Sequence of chain 1.B:
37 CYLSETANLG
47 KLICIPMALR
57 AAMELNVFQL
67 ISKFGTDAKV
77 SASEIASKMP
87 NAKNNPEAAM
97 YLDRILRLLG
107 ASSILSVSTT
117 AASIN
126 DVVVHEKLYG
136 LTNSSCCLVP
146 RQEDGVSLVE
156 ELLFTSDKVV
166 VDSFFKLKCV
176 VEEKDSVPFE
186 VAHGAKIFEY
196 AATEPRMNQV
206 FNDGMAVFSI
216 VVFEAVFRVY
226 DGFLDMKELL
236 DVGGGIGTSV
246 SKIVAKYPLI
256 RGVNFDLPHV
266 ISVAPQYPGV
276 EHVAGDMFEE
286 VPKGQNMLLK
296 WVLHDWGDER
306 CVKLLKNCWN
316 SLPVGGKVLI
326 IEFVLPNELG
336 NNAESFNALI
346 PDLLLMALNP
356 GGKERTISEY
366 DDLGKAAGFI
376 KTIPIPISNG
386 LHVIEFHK

Binding-site contacts:
Ligand atom C3 contacts residue PRO346 of chain 1.A at 3.8 Å (hydrophobic).
Ligand atom C7 contacts residue ILE345 of chain 1.A at 3.7 Å (hydrophobic).
Ligand atom O1 contacts residue ILE345 of chain 1.A at 3.5 Å.
Ligand atom O2 contacts residue GLU156 of chain 1.A at 2.9 Å (salt-bridge).
Ligand atom N1 contacts residue HIS299 of chain 1.A at 3.5 Å.
Ligand atom C16 contacts residue ASP300 of chain 1.A at 3.5 Å.
Ligand atom C16 contacts residue PHE206 of chain 1.A at 3.8 Å (hydrophobic).
Ligand atom C17 contacts residue HIS299 of chain 1.A at 3.8 Å.
Ligand atom C20 contacts residue PRO346 of chain 1.A at 3.7 Å (hydrophobic).
Ligand atom O4 contacts residue HIS299 of chain 1.A at 3.0 Å (h-bond).
Ligand atom C7 contacts residue GLU156 of chain 1.A at 3.5 Å.
Ligand atom C11 contacts residue PHE159 of chain 1.A at 3.7 Å (hydrophobic).
Ligand atom C3 contacts residue PHE213 of chain 1.A at 3.7 Å (hydrophobic).
Ligand atom O2 contacts residue THR160 of chain 1.A at 3.5 Å.
Ligand atom C4 contacts residue PHE213 of chain 1.A at 3.7 Å (hydrophobic).
Ligand atom C12 contacts residue LEU353 of chain 1.A at 3.8 Å (hydrophobic).
Ligand atom C11 contacts residue LEU350 of chain 1.A at 3.8 Å (hydrophobic).
Ligand atom C19 contacts residue TRP296 of chain 1.A at 3.4 Å (hydrophobic).
Ligand atom C6 contacts residue THR160 of chain 1.A at 3.7 Å.
Ligand atom O1 contacts residue THR42 of chain 1.B at 3.8 Å.
Ligand atom C1 contacts residue THR42 of chain 1.B at 3.8 Å.
Ligand atom C4 contacts residue PRO346 of chain 1.A at 3.8 Å (hydrophobic).
Ligand atom C13 contacts residue ASP300 of chain 1.A at 3.6 Å.
Ligand atom C12 contacts residue LEU350 of chain 1.A at 3.8 Å (hydrophobic).
Ligand atom O4 contacts residue TRP296 of chain 1.A at 3.2 Å (h-bond).
Ligand atom C14 contacts residue PHE193 of chain 1.A at 3.8 Å (hydrophobic).
Ligand atom C18 contacts residue HIS299 of chain 1.A at 3.4 Å.
Ligand atom C16 contacts residue TRP296 of chain 1.A at 3.2 Å (hydrophobic).
Ligand atom O2 contacts residue ILE345 of chain 1.A at 3.6 Å.
Ligand atom C18 contacts residue MET210 of chain 1.A at 3.8 Å (hydrophobic).
Ligand atom C6 contacts residue GLU156 of chain 1.A at 3.8 Å.
Ligand atom C20 contacts residue PHE328 of chain 1.A at 3.8 Å (hydrophobic).
Ligand atom C2 contacts residue ILE345 of chain 1.A at 3.7 Å (hydrophobic).
Ligand atom O3 contacts residue ASP300 of chain 1.A at 3.1 Å (salt-bridge).
Ligand atom O4 contacts residue ASP300 of chain 1.A at 2.9 Å (salt-bridge).
Ligand atom C16 contacts residue SAH1 of chain 1.D at 2.6 Å.
Ligand atom C15 contacts residue ASP300 of chain 1.A at 3.5 Å.
Ligand atom C13 contacts residue LEU350 of chain 1.A at 3.8 Å (hydrophobic).
Ligand atom C1 contacts residue ASN342 of chain 1.A at 3.2 Å.
Ligand atom C15 contacts residue HIS299 of chain 1.A at 3.6 Å.

The protein below binds the small molecule below.
Small molecule (SMILES): COc1cc2c(cc1O)[C@@H]1Cc3ccc(OC)c(OC)c3CN1CC2

Sequence of chain 1.A:
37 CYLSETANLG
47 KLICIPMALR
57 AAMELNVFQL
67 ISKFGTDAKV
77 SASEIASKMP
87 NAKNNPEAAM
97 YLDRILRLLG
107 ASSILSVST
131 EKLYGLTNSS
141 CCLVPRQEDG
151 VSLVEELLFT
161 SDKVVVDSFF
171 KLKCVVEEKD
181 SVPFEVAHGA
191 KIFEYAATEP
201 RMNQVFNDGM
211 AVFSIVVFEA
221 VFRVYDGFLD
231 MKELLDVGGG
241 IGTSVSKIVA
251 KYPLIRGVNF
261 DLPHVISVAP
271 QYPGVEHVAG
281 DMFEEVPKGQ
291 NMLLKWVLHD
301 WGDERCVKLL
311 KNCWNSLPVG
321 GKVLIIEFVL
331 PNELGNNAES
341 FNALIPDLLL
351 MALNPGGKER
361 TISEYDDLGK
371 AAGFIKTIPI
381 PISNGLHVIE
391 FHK